This protein binds this small molecule.
Small molecule (SMILES): O=C(O)C[C@@H]1CCCC1=O

Sequence of chain 1.A:
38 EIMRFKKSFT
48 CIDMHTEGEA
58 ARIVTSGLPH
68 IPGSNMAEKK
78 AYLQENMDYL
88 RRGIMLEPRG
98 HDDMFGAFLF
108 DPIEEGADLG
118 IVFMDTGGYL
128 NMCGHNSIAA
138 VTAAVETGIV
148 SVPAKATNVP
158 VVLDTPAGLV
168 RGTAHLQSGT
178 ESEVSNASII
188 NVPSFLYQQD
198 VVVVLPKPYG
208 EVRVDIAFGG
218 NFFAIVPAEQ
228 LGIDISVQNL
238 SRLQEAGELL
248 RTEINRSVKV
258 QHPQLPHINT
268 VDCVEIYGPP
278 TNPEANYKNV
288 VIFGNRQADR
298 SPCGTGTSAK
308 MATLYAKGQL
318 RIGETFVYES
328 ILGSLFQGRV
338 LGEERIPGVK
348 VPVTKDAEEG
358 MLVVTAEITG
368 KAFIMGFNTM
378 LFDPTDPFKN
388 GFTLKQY

Binding-site contacts:
Ligand atom C7 contacts residue VAL288 of chain 1.A at 3.2 Å (hydrophobic).
Ligand atom C7 contacts residue ASP296 of chain 1.A at 3.7 Å.
Ligand atom O3 contacts residue MET129 of chain 1.A at 3.4 Å (h-bond).
Ligand atom C2 contacts residue ASP296 of chain 1.A at 3.0 Å.
Ligand atom C2 contacts residue HIS132 of chain 1.A at 3.7 Å.
Ligand atom C2 contacts residue GLY301 of chain 1.A at 3.9 Å.
Ligand atom C5 contacts residue LEU127 of chain 1.A at 3.6 Å (hydrophobic).
Ligand atom C5 contacts residue PHE102 of chain 1.A at 3.8 Å (hydrophobic).
Ligand atom C2 contacts residue THR302 of chain 1.A at 4.0 Å.
Ligand atom C4 contacts residue CYS130 of chain 1.A at 4.0 Å (hydrophobic).
Ligand atom O1 contacts residue CYS300 of chain 1.A at 3.5 Å (h-bond).
Ligand atom O1 contacts residue GLY301 of chain 1.A at 3.6 Å (h-bond).
Ligand atom C3 contacts residue CYS300 of chain 1.A at 2.7 Å (hydrophobic).
Ligand atom C6 contacts residue VAL288 of chain 1.A at 3.9 Å (hydrophobic).
Ligand atom C1 contacts residue GLY131 of chain 1.A at 3.3 Å.
Ligand atom O1 contacts residue GLY131 of chain 1.A at 2.6 Å (h-bond).
Ligand atom O2 contacts residue ASP296 of chain 1.A at 4.0 Å.
Ligand atom O1 contacts residue THR302 of chain 1.A at 2.8 Å (h-bond).
Ligand atom C4 contacts residue LEU127 of chain 1.A at 3.8 Å (hydrophobic).
Ligand atom O2 contacts residue GLY131 of chain 1.A at 3.2 Å (h-bond).
Ligand atom C1 contacts residue ASP296 of chain 1.A at 4.0 Å.
Ligand atom O2 contacts residue CYS300 of chain 1.A at 3.4 Å.
Ligand atom O3 contacts residue LEU127 of chain 1.A at 3.5 Å.
Ligand atom C1 contacts residue GLY301 of chain 1.A at 3.2 Å.
Ligand atom C1 contacts residue HIS132 of chain 1.A at 3.6 Å.
Ligand atom O2 contacts residue CYS130 of chain 1.A at 4.0 Å.
Ligand atom O3 contacts residue THR302 of chain 1.A at 4.0 Å.
Ligand atom C5 contacts residue HIS132 of chain 1.A at 3.9 Å.
Ligand atom C7 contacts residue CYS300 of chain 1.A at 3.1 Å (hydrophobic).
Ligand atom C1 contacts residue CYS300 of chain 1.A at 3.0 Å (hydrophobic).
Ligand atom C2 contacts residue CYS300 of chain 1.A at 2.2 Å (hydrophobic).
Ligand atom C3 contacts residue ASP296 of chain 1.A at 3.9 Å.
Ligand atom O3 contacts residue CYS130 of chain 1.A at 3.3 Å.
Ligand atom O2 contacts residue HIS132 of chain 1.A at 2.9 Å.
Ligand atom O3 contacts residue ASN218 of chain 1.A at 3.7 Å.
Ligand atom C1 contacts residue THR302 of chain 1.A at 3.7 Å.
Ligand atom O2 contacts residue GLY301 of chain 1.A at 2.9 Å (h-bond).
Ligand atom C6 contacts residue PHE290 of chain 1.A at 3.6 Å (hydrophobic).
Ligand atom C3 contacts residue THR302 of chain 1.A at 3.5 Å.
Ligand atom O1 contacts residue CYS130 of chain 1.A at 3.5 Å.